Sequence of chain 53.K:
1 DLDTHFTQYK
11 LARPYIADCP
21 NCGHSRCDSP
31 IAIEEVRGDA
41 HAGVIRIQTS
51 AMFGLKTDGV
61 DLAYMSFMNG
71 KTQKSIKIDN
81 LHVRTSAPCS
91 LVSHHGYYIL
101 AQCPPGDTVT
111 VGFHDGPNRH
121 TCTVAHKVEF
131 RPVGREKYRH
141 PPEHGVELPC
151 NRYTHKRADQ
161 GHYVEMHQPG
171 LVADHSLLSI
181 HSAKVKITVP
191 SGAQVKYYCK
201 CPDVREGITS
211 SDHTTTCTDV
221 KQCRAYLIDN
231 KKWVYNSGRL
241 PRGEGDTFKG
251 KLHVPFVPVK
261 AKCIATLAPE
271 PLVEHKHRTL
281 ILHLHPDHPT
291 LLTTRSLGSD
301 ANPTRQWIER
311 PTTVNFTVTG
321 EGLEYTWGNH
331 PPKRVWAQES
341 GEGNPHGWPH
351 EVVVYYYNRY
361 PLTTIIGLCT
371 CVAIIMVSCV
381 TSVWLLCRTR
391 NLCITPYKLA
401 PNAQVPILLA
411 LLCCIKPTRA

Binding-site contacts:
Ligand atom C8 contacts residue ASN315 of chain 53.K at 3.5 Å.
Ligand atom C8 contacts residue ILE281 of chain 53.K at 4.5 Å (hydrophobic).
Ligand atom O5 contacts residue THR313 of chain 53.K at 4.3 Å.
Ligand atom C6 contacts residue THR313 of chain 53.K at 4.5 Å.
Ligand atom O5 contacts residue VAL314 of chain 53.K at 3.8 Å.
Ligand atom C5 contacts residue ASN315 of chain 53.K at 3.7 Å.
Ligand atom C1 contacts residue ASN315 of chain 53.K at 1.4 Å.
Ligand atom C6 contacts residue ASN315 of chain 53.K at 4.5 Å.
Ligand atom C3 contacts residue ASN315 of chain 53.K at 3.8 Å.
Ligand atom C2 contacts residue ASN315 of chain 53.K at 2.5 Å.
Ligand atom C4 contacts residue ASN315 of chain 53.K at 4.3 Å.
Ligand atom C7 contacts residue ASN315 of chain 53.K at 3.3 Å.
Ligand atom O7 contacts residue ASN315 of chain 53.K at 4.2 Å.
Ligand atom C1 contacts residue VAL314 of chain 53.K at 4.4 Å (hydrophobic).
Ligand atom O5 contacts residue ASN315 of chain 53.K at 2.4 Å (h-bond).
Ligand atom N2 contacts residue ASN315 of chain 53.K at 2.8 Å (h-bond).

This small molecule binds to this protein.
Small molecule (SMILES): CC(=O)N[C@@H]1[C@@H](O)[C@H](O)[C@@H](CO)O[C@H]1O